Binding-site contacts:
Ligand atom O5 contacts residue ASN924 of chain 1.A at 2.3 Å (h-bond).
Ligand atom O6 contacts residue ASN924 of chain 1.A at 4.4 Å.
Ligand atom O7 contacts residue GLU920 of chain 1.A at 4.5 Å.
Ligand atom N2 contacts residue ASN924 of chain 1.A at 3.0 Å (h-bond).
Ligand atom C5 contacts residue SER929 of chain 1.A at 3.4 Å.
Ligand atom C4 contacts residue SER929 of chain 1.A at 4.1 Å.
Ligand atom C1 contacts residue ASN924 of chain 1.A at 1.4 Å.
Ligand atom C7 contacts residue GLU920 of chain 1.A at 3.8 Å.
Ligand atom C4 contacts residue ASN924 of chain 1.A at 4.2 Å.
Ligand atom C8 contacts residue GLU920 of chain 1.A at 3.5 Å.
Ligand atom C7 contacts residue ASN924 of chain 1.A at 3.2 Å.
Ligand atom O6 contacts residue SER929 of chain 1.A at 2.4 Å (h-bond).
Ligand atom C2 contacts residue ASN924 of chain 1.A at 2.5 Å.
Ligand atom C1 contacts residue SER929 of chain 1.A at 3.5 Å.
Ligand atom N2 contacts residue GLU920 of chain 1.A at 4.0 Å.
Ligand atom C2 contacts residue SER929 of chain 1.A at 4.1 Å.
Ligand atom C8 contacts residue ASN924 of chain 1.A at 4.5 Å.
Ligand atom C6 contacts residue SER929 of chain 1.A at 3.3 Å.
Ligand atom C8 contacts residue ALA921 of chain 1.A at 4.0 Å (hydrophobic).
Ligand atom O7 contacts residue ASN924 of chain 1.A at 3.1 Å (h-bond).
Ligand atom O5 contacts residue SER929 of chain 1.A at 2.5 Å (h-bond).
Ligand atom C3 contacts residue ASN924 of chain 1.A at 3.8 Å.
Ligand atom C5 contacts residue ASN924 of chain 1.A at 3.7 Å.

The protein below binds the small molecule below.
Small molecule (SMILES): CC(=O)N[C@@H]1[C@@H](O)[C@H](O)[C@@H](CO)O[C@H]1O

Sequence of chain 1.A:
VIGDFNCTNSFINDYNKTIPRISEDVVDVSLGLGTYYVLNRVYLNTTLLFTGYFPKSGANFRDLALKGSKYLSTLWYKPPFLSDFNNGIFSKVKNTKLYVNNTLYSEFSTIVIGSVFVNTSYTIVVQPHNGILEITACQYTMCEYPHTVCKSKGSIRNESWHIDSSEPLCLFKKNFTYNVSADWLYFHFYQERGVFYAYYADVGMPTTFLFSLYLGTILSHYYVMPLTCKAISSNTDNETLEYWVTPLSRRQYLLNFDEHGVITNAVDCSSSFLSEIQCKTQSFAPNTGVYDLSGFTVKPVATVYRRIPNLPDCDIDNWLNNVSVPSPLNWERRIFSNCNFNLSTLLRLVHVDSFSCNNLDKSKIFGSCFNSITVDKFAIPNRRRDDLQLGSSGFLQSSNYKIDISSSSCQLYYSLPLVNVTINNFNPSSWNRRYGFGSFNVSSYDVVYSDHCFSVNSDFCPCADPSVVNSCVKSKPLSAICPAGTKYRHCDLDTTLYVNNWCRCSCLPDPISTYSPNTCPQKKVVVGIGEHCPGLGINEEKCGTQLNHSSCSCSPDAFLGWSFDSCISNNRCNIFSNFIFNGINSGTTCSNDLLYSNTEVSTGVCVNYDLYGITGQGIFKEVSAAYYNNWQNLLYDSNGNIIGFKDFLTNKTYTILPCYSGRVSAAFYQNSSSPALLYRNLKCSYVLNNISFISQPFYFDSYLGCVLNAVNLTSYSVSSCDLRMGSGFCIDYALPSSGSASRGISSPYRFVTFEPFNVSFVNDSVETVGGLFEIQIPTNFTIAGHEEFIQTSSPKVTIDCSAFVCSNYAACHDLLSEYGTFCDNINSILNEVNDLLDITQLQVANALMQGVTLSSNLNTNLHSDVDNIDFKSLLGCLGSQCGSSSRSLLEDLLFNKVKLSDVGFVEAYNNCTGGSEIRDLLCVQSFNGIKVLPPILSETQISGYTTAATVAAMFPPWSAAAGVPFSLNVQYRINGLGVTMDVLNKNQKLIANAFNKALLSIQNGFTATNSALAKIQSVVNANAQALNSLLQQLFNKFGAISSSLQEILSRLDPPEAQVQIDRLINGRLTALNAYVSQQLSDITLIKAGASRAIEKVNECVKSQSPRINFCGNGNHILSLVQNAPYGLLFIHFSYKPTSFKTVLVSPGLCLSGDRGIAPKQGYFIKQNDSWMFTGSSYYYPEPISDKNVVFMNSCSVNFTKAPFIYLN